This protein binds this small molecule.
Small molecule (SMILES): Nc1nc2c(c(=O)[nH]1)N[C@@H](/C(S)=C(/S)[C@H](O)CO[P](=O)(O)O[P](=O)(O)OC[C@H]1O[C@@H](n3cnc4c(=O)[nH]c(N)nc43)[C@H](O)[C@@H]1O)C=N2

Sequence of chain 2.A:
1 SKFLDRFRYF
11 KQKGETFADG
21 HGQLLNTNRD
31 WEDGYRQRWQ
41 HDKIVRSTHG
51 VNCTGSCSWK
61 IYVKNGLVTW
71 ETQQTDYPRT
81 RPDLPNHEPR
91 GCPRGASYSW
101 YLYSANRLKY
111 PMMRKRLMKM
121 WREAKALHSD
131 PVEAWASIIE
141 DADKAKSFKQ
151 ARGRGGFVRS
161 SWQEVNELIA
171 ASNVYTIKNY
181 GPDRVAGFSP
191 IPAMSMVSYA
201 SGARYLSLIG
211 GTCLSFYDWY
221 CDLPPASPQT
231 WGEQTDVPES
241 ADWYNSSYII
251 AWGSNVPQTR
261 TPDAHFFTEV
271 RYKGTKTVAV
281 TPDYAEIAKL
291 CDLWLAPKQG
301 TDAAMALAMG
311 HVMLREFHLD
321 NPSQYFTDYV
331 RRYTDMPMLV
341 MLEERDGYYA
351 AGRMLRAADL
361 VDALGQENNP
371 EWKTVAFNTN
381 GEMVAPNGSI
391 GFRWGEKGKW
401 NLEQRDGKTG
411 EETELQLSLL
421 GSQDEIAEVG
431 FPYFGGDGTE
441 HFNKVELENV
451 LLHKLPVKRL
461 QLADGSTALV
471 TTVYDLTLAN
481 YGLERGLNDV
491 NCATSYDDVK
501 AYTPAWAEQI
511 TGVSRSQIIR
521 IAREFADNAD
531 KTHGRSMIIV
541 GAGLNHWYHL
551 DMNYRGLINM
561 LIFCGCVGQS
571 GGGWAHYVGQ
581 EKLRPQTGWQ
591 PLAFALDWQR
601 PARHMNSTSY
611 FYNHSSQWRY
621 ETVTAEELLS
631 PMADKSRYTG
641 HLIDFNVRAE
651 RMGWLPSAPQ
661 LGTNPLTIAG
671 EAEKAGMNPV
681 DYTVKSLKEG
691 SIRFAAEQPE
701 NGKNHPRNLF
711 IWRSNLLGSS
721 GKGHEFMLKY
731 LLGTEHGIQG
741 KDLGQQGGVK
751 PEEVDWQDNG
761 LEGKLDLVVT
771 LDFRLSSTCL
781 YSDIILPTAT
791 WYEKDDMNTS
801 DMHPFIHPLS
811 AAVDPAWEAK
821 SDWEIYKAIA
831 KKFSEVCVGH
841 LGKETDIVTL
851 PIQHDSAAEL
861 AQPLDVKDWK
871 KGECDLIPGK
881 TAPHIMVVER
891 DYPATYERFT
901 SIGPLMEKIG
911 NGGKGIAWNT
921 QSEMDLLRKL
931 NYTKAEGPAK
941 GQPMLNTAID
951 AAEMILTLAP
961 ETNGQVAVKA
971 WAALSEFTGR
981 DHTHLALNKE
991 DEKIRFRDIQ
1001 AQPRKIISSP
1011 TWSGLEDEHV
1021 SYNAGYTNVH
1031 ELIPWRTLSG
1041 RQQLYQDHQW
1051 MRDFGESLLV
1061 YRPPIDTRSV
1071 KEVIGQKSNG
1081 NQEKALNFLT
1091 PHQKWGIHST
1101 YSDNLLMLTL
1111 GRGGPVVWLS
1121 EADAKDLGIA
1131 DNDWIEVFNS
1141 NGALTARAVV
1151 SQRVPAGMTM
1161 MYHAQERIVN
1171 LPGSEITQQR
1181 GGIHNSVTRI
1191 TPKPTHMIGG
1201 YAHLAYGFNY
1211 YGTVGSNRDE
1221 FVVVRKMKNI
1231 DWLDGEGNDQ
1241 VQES

Binding-site contacts:
Ligand atom O2A contacts residue ILE1097 of chain 2.A at 3.2 Å (h-bond).
Ligand atom O1A contacts residue SER1099 of chain 2.A at 2.6 Å (h-bond).
Ligand atom O11 contacts residue HIS1163 of chain 2.A at 2.7 Å (h-bond).
Ligand atom O2' contacts residue ARG774 of chain 2.A at 2.8 Å (salt-bridge).
Ligand atom O6 contacts residue LYS794 of chain 2.A at 2.8 Å (salt-bridge).
Ligand atom O1A contacts residue SER719 of chain 2.A at 3.0 Å (h-bond).
Ligand atom O14 contacts residue HIS546 of chain 2.A at 3.2 Å (h-bond).
Ligand atom S12 contacts residue HIS1098 of chain 2.A at 3.0 Å.
Ligand atom N16 contacts residue ASN1217 of chain 2.A at 3.2 Å (h-bond).
Ligand atom S12 contacts residue 6MO1 of chain 2.F at 2.4 Å.
Ligand atom N18 contacts residue ASN1185 of chain 2.A at 3.2 Å (h-bond).
Ligand atom O3' contacts residue ARG774 of chain 2.A at 3.0 Å (salt-bridge).
Ligand atom C17 contacts residue THR1090 of chain 2.A at 3.2 Å.
Ligand atom S12 contacts residue ASN52 of chain 2.A at 3.1 Å (h-bond).
Ligand atom O11 contacts residue SER719 of chain 2.A at 3.1 Å (h-bond).
Ligand atom O14 contacts residue ARG1218 of chain 2.A at 2.8 Å (salt-bridge).
Ligand atom C1' contacts residue ASP772 of chain 2.A at 3.2 Å.
Ligand atom N1 contacts residue ASP822 of chain 2.A at 2.7 Å (salt-bridge).
Ligand atom O2' contacts residue ASP772 of chain 2.A at 2.7 Å (salt-bridge).
Ligand atom S13 contacts residue MD11 of chain 2.E at 2.9 Å (h-bond).
Ligand atom S12 contacts residue MD11 of chain 2.E at 2.7 Å (h-bond).
Ligand atom S13 contacts residue 6MO1 of chain 2.F at 2.4 Å.
Ligand atom O1B contacts residue TYR220 of chain 2.A at 2.6 Å (h-bond).
Ligand atom N17 contacts residue THR1090 of chain 2.A at 2.5 Å (h-bond).
Ligand atom S13 contacts residue HIS1092 of chain 2.A at 3.2 Å.
Ligand atom O2A contacts residue THR1100 of chain 2.A at 2.8 Å (h-bond).
Ligand atom N17 contacts residue ASN1217 of chain 2.A at 3.1 Å (h-bond).
Ligand atom N2 contacts residue LEU771 of chain 2.A at 2.9 Å (h-bond).
Ligand atom N2 contacts residue ASP822 of chain 2.A at 2.8 Å (salt-bridge).
Ligand atom O3' contacts residue ASP772 of chain 2.A at 2.6 Å (salt-bridge).
Ligand atom O2A contacts residue HIS1098 of chain 2.A at 3.1 Å.
Ligand atom N3 contacts residue ARG713 of chain 2.A at 3.2 Å (salt-bridge).
Ligand atom N16 contacts residue ASN1185 of chain 2.A at 3.2 Å (h-bond).
Ligand atom O14 contacts residue HIS1092 of chain 2.A at 3.0 Å (h-bond).
Ligand atom O14 contacts residue THR1090 of chain 2.A at 3.2 Å (h-bond).
Ligand atom N16 contacts residue THR1090 of chain 2.A at 3.0 Å (h-bond).
Ligand atom O4' contacts residue SER714 of chain 2.A at 3.2 Å (h-bond).
Ligand atom S13 contacts residue ASP222 of chain 2.A at 3.1 Å (salt-bridge).
Ligand atom N7 contacts residue TRP791 of chain 2.A at 2.7 Å (h-bond).
Ligand atom O2B contacts residue ASN715 of chain 2.A at 2.9 Å (h-bond).